Binding-site contacts:
Ligand atom O2 contacts residue SER109 of chain 2.A at 3.5 Å.
Ligand atom C19 contacts residue LEU67 of chain 2.A at 4.0 Å (hydrophobic).
Ligand atom C1 contacts residue ARG108 of chain 2.A at 3.8 Å.
Ligand atom C19 contacts residue SER71 of chain 2.A at 3.4 Å.
Ligand atom C25 contacts residue HIS231 of chain 2.A at 3.7 Å.
Ligand atom C23 contacts residue HIS139 of chain 2.A at 3.6 Å.
Ligand atom O3 contacts residue HIS231 of chain 2.A at 2.7 Å (h-bond).
Ligand atom C24 contacts residue HIS231 of chain 2.A at 3.6 Å.
Ligand atom C21 contacts residue LEU143 of chain 2.A at 3.7 Å (hydrophobic).
Ligand atom C23 contacts residue HIS231 of chain 2.A at 3.9 Å.
Ligand atom C2 contacts residue TYR28 of chain 2.A at 3.8 Å (hydrophobic).
Ligand atom C3 contacts residue SER112 of chain 2.A at 3.7 Å.
Ligand atom O2 contacts residue TYR28 of chain 2.A at 2.7 Å (h-bond).
Ligand atom C10 contacts residue SER109 of chain 2.A at 3.9 Å.
Ligand atom O2 contacts residue SER112 of chain 2.A at 3.0 Å (h-bond).
Ligand atom C4 contacts residue CYS122 of chain 2.A at 3.5 Å (hydrophobic).
Ligand atom C3 contacts residue TYR32 of chain 2.A at 3.8 Å (hydrophobic).
Ligand atom C4 contacts residue SER112 of chain 2.A at 3.7 Å.
Ligand atom C3 contacts residue TYR28 of chain 2.A at 3.4 Å (hydrophobic).
Ligand atom O1 contacts residue ARG108 of chain 2.A at 2.8 Å (salt-bridge).
Ligand atom C12 contacts residue VAL134 of chain 2.A at 3.6 Å (hydrophobic).
Ligand atom C10 contacts residue SER71 of chain 2.A at 4.0 Å.
Ligand atom O3 contacts residue TYR235 of chain 2.A at 3.8 Å.
Ligand atom C5 contacts residue SER109 of chain 2.A at 3.8 Å.
Ligand atom C25 contacts residue HIS139 of chain 2.A at 3.7 Å.
Ligand atom C1 contacts residue SER71 of chain 2.A at 3.9 Å.
Ligand atom C26 contacts residue HIS139 of chain 2.A at 3.7 Å.
Ligand atom C19 contacts residue ILE105 of chain 2.A at 3.7 Å (hydrophobic).
Ligand atom C15 contacts residue ILE105 of chain 2.A at 3.8 Å (hydrophobic).
Ligand atom C8 contacts residue TRP120 of chain 2.A at 3.9 Å (hydrophobic).
Ligand atom C24 contacts residue VAL68 of chain 2.A at 3.9 Å (hydrophobic).
Ligand atom C6 contacts residue TRP120 of chain 2.A at 3.9 Å (hydrophobic).
Ligand atom C26 contacts residue LEU61 of chain 2.A at 3.8 Å (hydrophobic).
Ligand atom O1 contacts residue SER71 of chain 2.A at 2.8 Å (h-bond).
Ligand atom C3 contacts residue CYS122 of chain 2.A at 3.9 Å (hydrophobic).
Ligand atom C7 contacts residue SER109 of chain 2.A at 3.5 Å.
Ligand atom C9 contacts residue TRP120 of chain 2.A at 3.3 Å (hydrophobic).
Ligand atom C6 contacts residue SER109 of chain 2.A at 3.6 Å.
Ligand atom O3 contacts residue HIS139 of chain 2.A at 2.9 Å (h-bond).
Ligand atom C18 contacts residue VAL68 of chain 2.A at 3.5 Å (hydrophobic).

This protein binds this small molecule.
Small molecule (SMILES): C=C1/C(=C\C=C2/CCC[C@]3(C)[C@@H]([C@H](C)CCCC(C)(C)O)CC[C@@H]23)C[C@@H](O)C[C@@H]1O

Sequence of chain 2.A:
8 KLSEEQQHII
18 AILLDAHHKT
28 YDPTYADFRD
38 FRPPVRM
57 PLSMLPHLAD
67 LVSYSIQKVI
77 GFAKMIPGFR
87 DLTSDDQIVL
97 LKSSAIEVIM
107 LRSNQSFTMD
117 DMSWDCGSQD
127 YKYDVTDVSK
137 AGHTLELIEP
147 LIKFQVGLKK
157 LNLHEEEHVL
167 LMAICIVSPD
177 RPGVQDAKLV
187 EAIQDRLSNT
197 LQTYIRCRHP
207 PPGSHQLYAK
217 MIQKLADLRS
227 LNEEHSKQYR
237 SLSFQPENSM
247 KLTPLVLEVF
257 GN